Binding-site contacts:
Ligand atom C13 contacts residue SER192 of chain 1.A at 3.8 Å.
Ligand atom C13 contacts residue SER177 of chain 1.A at 3.9 Å.
Ligand atom C3 contacts residue TRP193 of chain 1.A at 3.7 Å (hydrophobic).
Ligand atom C13 contacts residue CYS173 of chain 1.A at 4.0 Å (hydrophobic).
Ligand atom N3 contacts residue GLN174 of chain 1.A at 3.1 Å (h-bond).
Ligand atom C14 contacts residue SER172 of chain 1.A at 4.0 Å.
Ligand atom N2 contacts residue GLY194 of chain 1.A at 3.8 Å.
Ligand atom C3 contacts residue GLY194 of chain 1.A at 3.3 Å.
Ligand atom C5 contacts residue GLN174 of chain 1.A at 3.7 Å.
Ligand atom N2 contacts residue SER172 of chain 1.A at 3.4 Å (h-bond).
Ligand atom C13 contacts residue TRP193 of chain 1.A at 3.9 Å (hydrophobic).
Ligand atom O contacts residue GLN174 of chain 1.A at 3.2 Å (h-bond).
Ligand atom C6 contacts residue SER177 of chain 1.A at 3.5 Å.
Ligand atom C14 contacts residue VAL191 of chain 1.A at 3.9 Å (hydrophobic).
Ligand atom N1 contacts residue ASP171 of chain 1.A at 3.0 Å (salt-bridge).
Ligand atom C3 contacts residue GLY196 of chain 1.A at 3.4 Å.
Ligand atom C13 contacts residue VAL191 of chain 1.A at 4.0 Å (hydrophobic).
Ligand atom C1 contacts residue GLY194 of chain 1.A at 3.9 Å.
Ligand atom C5 contacts residue SER192 of chain 1.A at 4.0 Å.
Ligand atom C1 contacts residue ASP171 of chain 1.A at 3.6 Å.
Ligand atom N1 contacts residue TRP193 of chain 1.A at 3.7 Å.
Ligand atom N2 contacts residue ASP171 of chain 1.A at 2.7 Å (salt-bridge).
Ligand atom N2 contacts residue CYS197 of chain 1.A at 3.7 Å.
Ligand atom N2 contacts residue GLY196 of chain 1.A at 2.9 Å (h-bond).
Ligand atom C3 contacts residue GLN174 of chain 1.A at 4.0 Å.
Ligand atom C4 contacts residue GLY194 of chain 1.A at 3.7 Å.
Ligand atom C1 contacts residue TRP193 of chain 1.A at 3.7 Å (hydrophobic).
Ligand atom C2 contacts residue GLY194 of chain 1.A at 3.6 Å.
Ligand atom N4 contacts residue GLN174 of chain 1.A at 3.9 Å.
Ligand atom C1 contacts residue GLY196 of chain 1.A at 3.9 Å.
Ligand atom C2 contacts residue TRP193 of chain 1.A at 3.6 Å (hydrophobic).
Ligand atom C7 contacts residue GLN174 of chain 1.A at 3.9 Å.
Ligand atom C5 contacts residue TRP193 of chain 1.A at 4.0 Å (hydrophobic).
Ligand atom N1 contacts residue GLY204 of chain 1.A at 3.4 Å.
Ligand atom C1 contacts residue SER172 of chain 1.A at 3.3 Å.
Ligand atom C6 contacts residue SER192 of chain 1.A at 4.0 Å.
Ligand atom C4 contacts residue GLN174 of chain 1.A at 3.3 Å.
Ligand atom C14 contacts residue TRP193 of chain 1.A at 3.9 Å (hydrophobic).
Ligand atom C6 contacts residue GLN174 of chain 1.A at 3.9 Å.
Ligand atom N1 contacts residue SER172 of chain 1.A at 2.9 Å (h-bond).

The protein below binds the small molecule below.
Small molecule (SMILES): [H]/N=C(\N)c1ccc(/C=N/NC(=O)c2cccnc2)cc1

Sequence of chain 1.A:
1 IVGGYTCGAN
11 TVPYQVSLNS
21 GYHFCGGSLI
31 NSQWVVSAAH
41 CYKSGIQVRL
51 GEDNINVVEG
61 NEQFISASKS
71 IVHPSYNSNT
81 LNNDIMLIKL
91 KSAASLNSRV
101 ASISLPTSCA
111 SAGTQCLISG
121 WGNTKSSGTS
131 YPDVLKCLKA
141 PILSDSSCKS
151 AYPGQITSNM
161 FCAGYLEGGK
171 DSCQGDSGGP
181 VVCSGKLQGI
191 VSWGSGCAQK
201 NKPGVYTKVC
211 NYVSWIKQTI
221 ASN